Binding-site contacts:
Ligand atom C10 contacts residue MET94 of chain 1.D at 3.9 Å (hydrophobic).
Ligand atom C1 contacts residue PHE110 of chain 1.D at 4.0 Å (hydrophobic).
Ligand atom C14 contacts residue HIS230 of chain 1.D at 3.8 Å.
Ligand atom C15 contacts residue LEU231 of chain 1.D at 3.2 Å (hydrophobic).
Ligand atom C3 contacts residue LEU93 of chain 1.D at 4.0 Å (hydrophobic).
Ligand atom C24 contacts residue ASP57 of chain 1.D at 3.9 Å.
Ligand atom C25 contacts residue TRP89 of chain 1.D at 3.9 Å (hydrophobic).
Ligand atom C16 contacts residue LEU231 of chain 1.D at 3.8 Å (hydrophobic).
Ligand atom C3 contacts residue PHE110 of chain 1.D at 3.7 Å (hydrophobic).
Ligand atom C22 contacts residue LEU52 of chain 1.D at 3.9 Å (hydrophobic).
Ligand atom C22 contacts residue LEU231 of chain 1.D at 3.9 Å (hydrophobic).
Ligand atom C5 contacts residue GLU59 of chain 1.D at 3.5 Å.
Ligand atom C21 contacts residue LEU231 of chain 1.D at 3.4 Å (hydrophobic).
Ligand atom C18 contacts residue ALA56 of chain 1.D at 3.8 Å (hydrophobic).
Ligand atom C2 contacts residue PHE110 of chain 1.D at 3.7 Å (hydrophobic).
Ligand atom C19 contacts residue TRP89 of chain 1.D at 3.7 Å (hydrophobic).
Ligand atom C5 contacts residue ALA56 of chain 1.D at 3.8 Å (hydrophobic).
Ligand atom C9 contacts residue PHE110 of chain 1.D at 3.7 Å (hydrophobic).
Ligand atom C26 contacts residue ASP57 of chain 1.D at 3.4 Å.
Ligand atom C19 contacts residue ALA56 of chain 1.D at 3.6 Å (hydrophobic).
Ligand atom O4 contacts residue GLU59 of chain 1.D at 3.1 Å (salt-bridge).
Ligand atom C15 contacts residue GLY227 of chain 1.D at 3.5 Å.
Ligand atom C3 contacts residue LEU97 of chain 1.D at 3.8 Å (hydrophobic).
Ligand atom C14 contacts residue LEU231 of chain 1.D at 3.5 Å (hydrophobic).
Ligand atom C23 contacts residue ASP57 of chain 1.D at 4.0 Å.
Ligand atom C13 contacts residue MET127 of chain 1.D at 3.3 Å (hydrophobic).
Ligand atom O4 contacts residue ARG100 of chain 1.D at 3.3 Å (salt-bridge).
Ligand atom O4 contacts residue LEU93 of chain 1.D at 4.0 Å.
Ligand atom C4 contacts residue PHE110 of chain 1.D at 3.9 Å (hydrophobic).
Ligand atom O20 contacts residue LEU231 of chain 1.D at 3.3 Å.
Ligand atom C20 contacts residue LEU231 of chain 1.D at 3.6 Å (hydrophobic).
Ligand atom C25 contacts residue ASP57 of chain 1.D at 3.1 Å.
Ligand atom C12 contacts residue MET127 of chain 1.D at 3.4 Å (hydrophobic).
Ligand atom C10 contacts residue LEU134 of chain 1.D at 3.5 Å (hydrophobic).
Ligand atom C13 contacts residue MET49 of chain 1.D at 3.7 Å (hydrophobic).
Ligand atom C4 contacts residue GLU59 of chain 1.D at 3.7 Å.
Ligand atom C6 contacts residue LEU52 of chain 1.D at 3.5 Å (hydrophobic).
Ligand atom C18 contacts residue LEU90 of chain 1.D at 3.9 Å (hydrophobic).
Ligand atom C6 contacts residue ALA56 of chain 1.D at 3.6 Å (hydrophobic).
Ligand atom N24 contacts residue ASP57 of chain 1.D at 2.8 Å (salt-bridge).

Sequence of chain 1.D:
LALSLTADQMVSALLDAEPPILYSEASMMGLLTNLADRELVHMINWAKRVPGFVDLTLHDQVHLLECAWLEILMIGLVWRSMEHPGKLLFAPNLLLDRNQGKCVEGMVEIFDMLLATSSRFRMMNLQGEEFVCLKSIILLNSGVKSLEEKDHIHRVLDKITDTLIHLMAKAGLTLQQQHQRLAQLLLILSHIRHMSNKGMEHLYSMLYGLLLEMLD

The small molecule below binds the protein below.
Small molecule (SMILES): CC/C(=C(\c1ccc(O)cc1)c1ccc(OCCN(C)C)cc1)c1ccccc1